This small molecule binds to this protein.
Small molecule (SMILES): O=C(CCCN1CC=C(n2c(=O)[nH]c3ccccc32)CC1)c1ccc(F)cc1

Sequence of chain 6.A:
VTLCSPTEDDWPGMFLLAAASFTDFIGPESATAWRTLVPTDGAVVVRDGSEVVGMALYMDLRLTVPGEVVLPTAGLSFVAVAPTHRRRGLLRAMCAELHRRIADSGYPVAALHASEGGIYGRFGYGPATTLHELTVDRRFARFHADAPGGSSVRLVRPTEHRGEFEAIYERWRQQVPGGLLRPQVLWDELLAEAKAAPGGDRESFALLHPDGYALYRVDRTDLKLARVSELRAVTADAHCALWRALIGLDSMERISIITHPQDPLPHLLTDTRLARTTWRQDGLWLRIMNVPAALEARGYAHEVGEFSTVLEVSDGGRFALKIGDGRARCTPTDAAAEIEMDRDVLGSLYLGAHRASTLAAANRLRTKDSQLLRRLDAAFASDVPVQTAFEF

Binding-site contacts:
Ligand atom C25 contacts residue GLU421 of chain 6.A at 3.9 Å.
Ligand atom C17 contacts residue GLU223 of chain 6.A at 3.9 Å.
Ligand atom C02 contacts residue TRP56 of chain 6.A at 3.8 Å (hydrophobic).
Ligand atom C04 contacts residue TRP56 of chain 6.A at 3.7 Å (hydrophobic).
Ligand atom C28 contacts residue ALA53 of chain 6.A at 3.3 Å (hydrophobic).
Ligand atom C05 contacts residue PHE104 of chain 6.A at 3.6 Å (hydrophobic).
Ligand atom C27 contacts residue ALA53 of chain 6.A at 3.8 Å (hydrophobic).
Ligand atom C16 contacts residue ASP46 of chain 6.A at 3.7 Å.
Ligand atom N10 contacts residue GOL1 of chain 6.J at 3.6 Å.
Ligand atom C16 contacts residue ILE48 of chain 6.A at 3.8 Å (hydrophobic).
Ligand atom C02 contacts residue ALA53 of chain 6.A at 3.8 Å (hydrophobic).
Ligand atom F01 contacts residue TRP56 of chain 6.A at 3.8 Å.
Ligand atom C07 contacts residue PHE422 of chain 6.A at 3.5 Å (hydrophobic).
Ligand atom C03 contacts residue MET85 of chain 6.A at 4.0 Å (hydrophobic).
Ligand atom C07 contacts residue SER103 of chain 6.A at 3.3 Å.
Ligand atom C03 contacts residue LEU83 of chain 6.A at 3.8 Å (hydrophobic).
Ligand atom C08 contacts residue GOL1 of chain 6.J at 4.0 Å.
Ligand atom O26 contacts residue GOL1 of chain 6.J at 3.9 Å.
Ligand atom F01 contacts residue LEU83 of chain 6.A at 3.7 Å.
Ligand atom C09 contacts residue GOL1 of chain 6.J at 3.3 Å.
Ligand atom C08 contacts residue PHE422 of chain 6.A at 4.0 Å (hydrophobic).
Ligand atom C08 contacts residue TRP56 of chain 6.A at 3.9 Å (hydrophobic).
Ligand atom C15 contacts residue GLU223 of chain 6.A at 3.9 Å.
Ligand atom C04 contacts residue SER103 of chain 6.A at 3.7 Å.
Ligand atom C02 contacts residue ARG57 of chain 6.A at 3.8 Å.
Ligand atom C12 contacts residue ILE48 of chain 6.A at 3.9 Å (hydrophobic).
Ligand atom C05 contacts residue TRP56 of chain 6.A at 3.9 Å (hydrophobic).
Ligand atom C24 contacts residue GLU421 of chain 6.A at 3.8 Å.
Ligand atom O26 contacts residue PHE104 of chain 6.A at 3.6 Å.
Ligand atom C03 contacts residue TRP56 of chain 6.A at 3.7 Å (hydrophobic).
Ligand atom F01 contacts residue ARG57 of chain 6.A at 3.3 Å.
Ligand atom C16 contacts residue GLU223 of chain 6.A at 3.7 Å.
Ligand atom F01 contacts residue VAL60 of chain 6.A at 3.4 Å.
Ligand atom O26 contacts residue ILE48 of chain 6.A at 3.6 Å.
Ligand atom C17 contacts residue ASP46 of chain 6.A at 3.5 Å.
Ligand atom F01 contacts residue ALA53 of chain 6.A at 3.9 Å.
Ligand atom C09 contacts residue PHE422 of chain 6.A at 3.6 Å (hydrophobic).
Ligand atom C27 contacts residue PHE104 of chain 6.A at 3.4 Å (hydrophobic).
Ligand atom C06 contacts residue PHE104 of chain 6.A at 3.8 Å (hydrophobic).
Ligand atom C11 contacts residue TRP56 of chain 6.A at 3.8 Å (hydrophobic).